Binding-site contacts:
Ligand atom C4 contacts residue ASN253 of chain 1.G at 4.2 Å.
Ligand atom C3 contacts residue ASN253 of chain 1.G at 3.8 Å.
Ligand atom C7 contacts residue ASN253 of chain 1.G at 3.5 Å.
Ligand atom N2 contacts residue ASN253 of chain 1.G at 2.9 Å (h-bond).
Ligand atom O3 contacts residue SER207 of chain 1.G at 3.9 Å.
Ligand atom C8 contacts residue VAL205 of chain 1.G at 3.9 Å (hydrophobic).
Ligand atom C1 contacts residue ASN253 of chain 1.G at 1.4 Å.
Ligand atom C6 contacts residue LEU251 of chain 1.G at 4.0 Å (hydrophobic).
Ligand atom O7 contacts residue ASN253 of chain 1.G at 3.7 Å.
Ligand atom C8 contacts residue THR255 of chain 1.G at 3.9 Å.
Ligand atom N2 contacts residue SER207 of chain 1.G at 3.7 Å.
Ligand atom C2 contacts residue ASN253 of chain 1.G at 2.5 Å.
Ligand atom N2 contacts residue VAL205 of chain 1.G at 4.0 Å.
Ligand atom O6 contacts residue LEU251 of chain 1.G at 3.9 Å.
Ligand atom C1 contacts residue SER207 of chain 1.G at 4.4 Å.
Ligand atom C3 contacts residue SER207 of chain 1.G at 4.2 Å.
Ligand atom O3 contacts residue GLN128 of chain 1.G at 4.2 Å.
Ligand atom C2 contacts residue SER207 of chain 1.G at 3.4 Å.
Ligand atom C5 contacts residue ASN253 of chain 1.G at 3.6 Å.
Ligand atom O5 contacts residue ASN253 of chain 1.G at 2.4 Å (h-bond).

The small molecule below binds the protein below.
Small molecule (SMILES): CC(=O)N[C@@H]1[C@@H](O)[C@H](O)[C@@H](CO)O[C@H]1O

Sequence of chain 1.G:
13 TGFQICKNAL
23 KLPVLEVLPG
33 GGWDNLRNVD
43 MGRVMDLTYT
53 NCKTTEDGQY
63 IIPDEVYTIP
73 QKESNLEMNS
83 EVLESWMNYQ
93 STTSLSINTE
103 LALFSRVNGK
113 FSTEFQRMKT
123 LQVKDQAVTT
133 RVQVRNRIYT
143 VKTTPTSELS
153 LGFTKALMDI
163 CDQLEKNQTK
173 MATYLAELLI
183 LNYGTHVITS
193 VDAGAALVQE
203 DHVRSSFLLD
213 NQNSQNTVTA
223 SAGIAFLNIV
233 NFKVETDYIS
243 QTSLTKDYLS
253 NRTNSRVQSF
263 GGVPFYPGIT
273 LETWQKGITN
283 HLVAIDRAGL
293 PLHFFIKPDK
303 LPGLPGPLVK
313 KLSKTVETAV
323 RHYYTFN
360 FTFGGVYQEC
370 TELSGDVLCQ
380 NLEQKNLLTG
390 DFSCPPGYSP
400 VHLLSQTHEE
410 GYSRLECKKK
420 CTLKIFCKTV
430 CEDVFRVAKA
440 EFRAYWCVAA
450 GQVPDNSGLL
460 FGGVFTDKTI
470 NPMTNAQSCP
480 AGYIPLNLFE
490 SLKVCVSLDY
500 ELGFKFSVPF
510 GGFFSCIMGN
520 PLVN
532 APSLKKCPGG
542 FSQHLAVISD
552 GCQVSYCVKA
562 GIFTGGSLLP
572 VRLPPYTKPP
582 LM